A protein and the small-molecule ligand that binds it are described below.
Small molecule (SMILES): CC(=O)N[C@H]1[C@H]([C@H](O)[C@H](O)CO)O[C@](O)(C(=O)O)C[C@@H]1O

Sequence of chain 1.B:
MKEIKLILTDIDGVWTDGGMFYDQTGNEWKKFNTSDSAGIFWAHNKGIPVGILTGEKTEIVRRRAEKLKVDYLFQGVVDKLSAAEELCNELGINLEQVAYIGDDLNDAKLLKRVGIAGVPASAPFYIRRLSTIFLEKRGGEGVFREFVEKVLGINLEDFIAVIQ

Binding-site contacts:
Ligand atom C3 contacts residue LEU68 of chain 1.D at 3.9 Å (hydrophobic).
Ligand atom C7 contacts residue THR34 of chain 1.D at 3.9 Å.
Ligand atom C6 contacts residue GLU56 of chain 1.B at 3.4 Å.
Ligand atom O6 contacts residue SER37 of chain 1.D at 3.9 Å.
Ligand atom O1A contacts residue ARG64 of chain 1.D at 2.9 Å (salt-bridge).
Ligand atom O2 contacts residue LYS67 of chain 1.D at 3.1 Å (salt-bridge).
Ligand atom O1A contacts residue SER37 of chain 1.D at 3.8 Å.
Ligand atom O6 contacts residue GLU56 of chain 1.B at 3.2 Å (salt-bridge).
Ligand atom O1B contacts residue ARG64 of chain 1.D at 2.8 Å (salt-bridge).
Ligand atom O8 contacts residue GLY55 of chain 1.B at 3.6 Å.
Ligand atom C1 contacts residue THR34 of chain 1.D at 3.9 Å.
Ligand atom O7 contacts residue THR34 of chain 1.D at 3.0 Å (h-bond).
Ligand atom O1B contacts residue MET20 of chain 1.B at 3.3 Å (h-bond).
Ligand atom C1 contacts residue MET20 of chain 1.B at 3.8 Å (hydrophobic).
Ligand atom O9 contacts residue THR54 of chain 1.B at 3.8 Å.
Ligand atom C7 contacts residue GLU56 of chain 1.B at 3.9 Å.
Ligand atom O9 contacts residue ASP12 of chain 1.B at 3.1 Å (salt-bridge).
Ligand atom C8 contacts residue THR34 of chain 1.D at 4.0 Å.
Ligand atom O1A contacts residue THR34 of chain 1.D at 3.0 Å (h-bond).
Ligand atom O7 contacts residue SER37 of chain 1.D at 3.9 Å.
Ligand atom C2 contacts residue LYS67 of chain 1.D at 4.0 Å.
Ligand atom C1 contacts residue LEU68 of chain 1.D at 3.9 Å (hydrophobic).
Ligand atom C3 contacts residue SER37 of chain 1.D at 3.8 Å.
Ligand atom C8 contacts residue GLU56 of chain 1.B at 3.0 Å.
Ligand atom O9 contacts residue GLU56 of chain 1.B at 3.6 Å.
Ligand atom C5 contacts residue SER37 of chain 1.D at 3.8 Å.
Ligand atom O8 contacts residue GLU56 of chain 1.B at 2.8 Å (salt-bridge).
Ligand atom O8 contacts residue VN41 of chain 1.P at 4.1 Å.
Ligand atom O6 contacts residue THR34 of chain 1.D at 3.3 Å (h-bond).
Ligand atom C1 contacts residue GLU56 of chain 1.B at 3.9 Å.
Ligand atom O1B contacts residue LYS67 of chain 1.D at 2.8 Å (salt-bridge).
Ligand atom C9 contacts residue VN41 of chain 1.P at 2.8 Å.
Ligand atom C1 contacts residue LYS67 of chain 1.D at 3.7 Å.
Ligand atom O2 contacts residue GLU56 of chain 1.B at 2.5 Å (salt-bridge).
Ligand atom C1 contacts residue ARG64 of chain 1.D at 3.4 Å.
Ligand atom C2 contacts residue GLU56 of chain 1.B at 3.3 Å.
Ligand atom O1B contacts residue GLU56 of chain 1.B at 3.9 Å.
Ligand atom O1A contacts residue MET20 of chain 1.B at 3.6 Å.
Ligand atom O1A contacts residue LEU68 of chain 1.D at 4.0 Å.
Ligand atom O9 contacts residue VN41 of chain 1.P at 2.1 Å.

Sequence of chain 1.D:
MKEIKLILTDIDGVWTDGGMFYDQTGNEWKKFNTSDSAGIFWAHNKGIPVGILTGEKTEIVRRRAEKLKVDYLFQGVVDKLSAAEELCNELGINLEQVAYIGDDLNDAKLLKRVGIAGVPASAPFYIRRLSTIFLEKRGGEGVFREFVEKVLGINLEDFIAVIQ